Binding-site contacts:
Ligand atom C19 contacts residue ALA58 of chain 1.G at 3.4 Å (hydrophobic).
Ligand atom C13 contacts residue THR59 of chain 1.A at 3.5 Å.
Ligand atom C16 contacts residue PHE87 of chain 1.C at 4.0 Å (hydrophobic).
Ligand atom C06 contacts residue ALA90 of chain 1.A at 4.0 Å (hydrophobic).
Ligand atom C05 contacts residue ALA90 of chain 1.A at 3.9 Å (hydrophobic).
Ligand atom C25 contacts residue PHE87 of chain 1.A at 3.5 Å (hydrophobic).
Ligand atom C26 contacts residue THR59 of chain 1.A at 4.0 Å.
Ligand atom C13 contacts residue K1 of chain 1.J at 3.9 Å.
Ligand atom C26 contacts residue ILE57 of chain 1.A at 3.7 Å (hydrophobic).
Ligand atom C20 contacts residue PHE87 of chain 1.G at 3.9 Å (hydrophobic).
Ligand atom C11 contacts residue PHE87 of chain 1.A at 3.5 Å (hydrophobic).
Ligand atom C08 contacts residue PHE87 of chain 1.A at 3.8 Å (hydrophobic).
Ligand atom O01 contacts residue ALA58 of chain 1.A at 3.5 Å.
Ligand atom C17 contacts residue THR59 of chain 1.G at 3.4 Å.
Ligand atom C19 contacts residue ILE84 of chain 1.A at 4.0 Å (hydrophobic).
Ligand atom C17 contacts residue THR59 of chain 1.A at 3.5 Å.
Ligand atom C03 contacts residue ILE57 of chain 1.A at 4.0 Å (hydrophobic).
Ligand atom C14 contacts residue THR59 of chain 1.C at 3.6 Å.
Ligand atom O01 contacts residue ILE57 of chain 1.A at 2.3 Å (h-bond).
Ligand atom C15 contacts residue THR59 of chain 1.C at 3.3 Å.
Ligand atom C01 contacts residue ILE57 of chain 1.A at 3.5 Å (hydrophobic).
Ligand atom N01 contacts residue THR59 of chain 1.A at 4.0 Å.
Ligand atom C04 contacts residue THR86 of chain 1.A at 3.8 Å.
Ligand atom C24 contacts residue ILE84 of chain 1.G at 3.8 Å (hydrophobic).
Ligand atom C19 contacts residue THR59 of chain 1.G at 3.6 Å.
Ligand atom C13 contacts residue THR59 of chain 1.C at 3.4 Å.
Ligand atom C24 contacts residue THR59 of chain 1.G at 3.8 Å.
Ligand atom C18 contacts residue THR59 of chain 1.G at 4.1 Å.
Ligand atom C15 contacts residue PHE87 of chain 1.C at 4.0 Å (hydrophobic).
Ligand atom C09 contacts residue ILE84 of chain 1.C at 3.6 Å (hydrophobic).
Ligand atom C22 contacts residue THR59 of chain 1.E at 3.8 Å.
Ligand atom C12 contacts residue PHE87 of chain 1.A at 3.6 Å (hydrophobic).
Ligand atom C04 contacts residue VAL27 of chain 1.A at 4.1 Å (hydrophobic).
Ligand atom C25 contacts residue THR59 of chain 1.A at 3.9 Å.
Ligand atom C07 contacts residue PHE87 of chain 1.A at 3.6 Å (hydrophobic).
Ligand atom C10 contacts residue PHE87 of chain 1.A at 3.5 Å (hydrophobic).
Ligand atom C08 contacts residue ILE57 of chain 1.A at 4.0 Å (hydrophobic).
Ligand atom C09 contacts residue PHE87 of chain 1.A at 3.8 Å (hydrophobic).
Ligand atom C26 contacts residue PHE87 of chain 1.A at 3.6 Å (hydrophobic).
Ligand atom C01 contacts residue ALA58 of chain 1.A at 3.8 Å (hydrophobic).

A protein and the small-molecule ligand that binds it are described below.
Small molecule (SMILES): CCCC[N+](CCCC)(CCCC)Cc1ccc([C@H](O)c2ccccc2)cc1

Sequence of chain 1.C:
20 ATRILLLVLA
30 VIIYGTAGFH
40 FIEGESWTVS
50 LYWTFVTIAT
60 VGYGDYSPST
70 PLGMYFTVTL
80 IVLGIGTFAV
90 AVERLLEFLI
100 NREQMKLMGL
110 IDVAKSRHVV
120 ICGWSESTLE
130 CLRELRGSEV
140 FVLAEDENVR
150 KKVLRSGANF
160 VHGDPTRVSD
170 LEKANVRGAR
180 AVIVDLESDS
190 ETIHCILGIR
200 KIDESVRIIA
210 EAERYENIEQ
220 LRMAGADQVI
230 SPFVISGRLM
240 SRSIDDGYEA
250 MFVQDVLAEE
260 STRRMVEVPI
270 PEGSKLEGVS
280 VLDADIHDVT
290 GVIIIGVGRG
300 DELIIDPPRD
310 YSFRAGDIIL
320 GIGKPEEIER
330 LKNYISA

Sequence of chain 1.E:
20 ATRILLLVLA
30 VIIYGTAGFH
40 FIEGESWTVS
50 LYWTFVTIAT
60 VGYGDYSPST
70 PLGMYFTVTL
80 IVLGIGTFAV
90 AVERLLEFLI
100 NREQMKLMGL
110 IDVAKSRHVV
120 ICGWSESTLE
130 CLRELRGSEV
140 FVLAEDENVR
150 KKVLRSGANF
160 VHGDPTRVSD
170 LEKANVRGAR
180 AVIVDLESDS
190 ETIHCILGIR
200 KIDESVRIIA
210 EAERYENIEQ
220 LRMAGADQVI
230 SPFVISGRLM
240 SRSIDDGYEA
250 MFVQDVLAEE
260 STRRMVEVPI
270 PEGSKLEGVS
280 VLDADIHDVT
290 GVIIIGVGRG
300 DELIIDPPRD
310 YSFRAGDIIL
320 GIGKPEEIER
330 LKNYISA

Sequence of chain 1.A:
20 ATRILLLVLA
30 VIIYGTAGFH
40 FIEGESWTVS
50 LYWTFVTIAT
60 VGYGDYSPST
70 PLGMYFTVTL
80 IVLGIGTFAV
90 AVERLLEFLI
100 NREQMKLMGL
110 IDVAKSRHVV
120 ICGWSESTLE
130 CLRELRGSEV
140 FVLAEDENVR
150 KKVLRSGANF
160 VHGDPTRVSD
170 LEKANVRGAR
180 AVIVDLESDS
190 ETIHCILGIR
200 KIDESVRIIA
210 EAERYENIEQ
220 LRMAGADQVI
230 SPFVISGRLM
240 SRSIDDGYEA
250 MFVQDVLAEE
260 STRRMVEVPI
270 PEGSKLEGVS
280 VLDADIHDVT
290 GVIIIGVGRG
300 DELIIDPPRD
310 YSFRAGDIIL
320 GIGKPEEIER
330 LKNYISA

Sequence of chain 1.G:
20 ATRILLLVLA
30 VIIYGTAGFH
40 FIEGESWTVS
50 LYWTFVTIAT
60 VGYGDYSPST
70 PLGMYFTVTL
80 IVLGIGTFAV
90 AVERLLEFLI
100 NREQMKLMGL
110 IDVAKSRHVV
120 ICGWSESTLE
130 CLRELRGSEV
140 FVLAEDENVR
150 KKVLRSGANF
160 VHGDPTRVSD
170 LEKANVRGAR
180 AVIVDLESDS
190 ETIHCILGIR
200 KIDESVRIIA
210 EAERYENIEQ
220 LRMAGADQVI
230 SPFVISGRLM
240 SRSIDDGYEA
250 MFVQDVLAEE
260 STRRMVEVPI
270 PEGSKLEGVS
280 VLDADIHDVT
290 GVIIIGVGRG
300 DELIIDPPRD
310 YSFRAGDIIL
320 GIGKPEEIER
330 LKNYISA